A small-molecule ligand and the protein it binds are described below.
Small molecule (SMILES): O=C(NCCNC(=O)c1ccc(Cl)s1)c1ccc(-n2ccccc2=O)cc1

Sequence of chain 1.A:
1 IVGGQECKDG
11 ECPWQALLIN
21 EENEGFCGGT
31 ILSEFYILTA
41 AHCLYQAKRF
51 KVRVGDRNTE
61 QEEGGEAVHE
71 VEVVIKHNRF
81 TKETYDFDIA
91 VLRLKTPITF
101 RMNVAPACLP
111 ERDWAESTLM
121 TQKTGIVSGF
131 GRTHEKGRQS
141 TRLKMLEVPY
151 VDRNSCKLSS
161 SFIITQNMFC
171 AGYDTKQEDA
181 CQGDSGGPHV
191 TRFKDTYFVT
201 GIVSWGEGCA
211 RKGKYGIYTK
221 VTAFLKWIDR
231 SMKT

Binding-site contacts:
Ligand atom C2 contacts residue SER204 of chain 1.A at 3.9 Å.
Ligand atom N8 contacts residue GLN182 of chain 1.A at 3.9 Å.
Ligand atom C24 contacts residue GLU83 of chain 1.A at 3.4 Å.
Ligand atom C21 contacts residue TRP205 of chain 1.A at 3.6 Å (hydrophobic).
Ligand atom N8 contacts residue CYS209 of chain 1.A at 3.2 Å (h-bond).
Ligand atom C15 contacts residue TRP205 of chain 1.A at 3.9 Å (hydrophobic).
Ligand atom C12 contacts residue GLY206 of chain 1.A at 3.8 Å.
Ligand atom CL27 contacts residue VAL203 of chain 1.A at 4.0 Å.
Ligand atom N8 contacts residue GLY206 of chain 1.A at 3.7 Å.
Ligand atom C19 contacts residue GLY206 of chain 1.A at 3.5 Å.
Ligand atom C4 contacts residue GLY206 of chain 1.A at 3.7 Å.
Ligand atom C9 contacts residue CYS209 of chain 1.A at 3.8 Å (hydrophobic).
Ligand atom C6 contacts residue GLN182 of chain 1.A at 4.0 Å.
Ligand atom C23 contacts residue THR84 of chain 1.A at 3.5 Å.
Ligand atom C1 contacts residue ALA180 of chain 1.A at 3.6 Å (hydrophobic).
Ligand atom S5 contacts residue GLY206 of chain 1.A at 3.8 Å.
Ligand atom N11 contacts residue GLY206 of chain 1.A at 2.8 Å (h-bond).
Ligand atom C24 contacts residue LYS82 of chain 1.A at 3.8 Å.
Ligand atom CL27 contacts residue GLY216 of chain 1.A at 3.6 Å.
Ligand atom CL27 contacts residue ILE217 of chain 1.A at 3.5 Å.
Ligand atom CL27 contacts residue TYR218 of chain 1.A at 3.6 Å.
Ligand atom C23 contacts residue GLU83 of chain 1.A at 3.2 Å.
Ligand atom C14 contacts residue GLY206 of chain 1.A at 4.0 Å.
Ligand atom S5 contacts residue TRP205 of chain 1.A at 3.8 Å.
Ligand atom C9 contacts residue GLN182 of chain 1.A at 4.0 Å.
Ligand atom S5 contacts residue ALA180 of chain 1.A at 3.8 Å.
Ligand atom C2 contacts residue VAL203 of chain 1.A at 3.3 Å (hydrophobic).
Ligand atom C4 contacts residue TRP205 of chain 1.A at 3.7 Å (hydrophobic).
Ligand atom C22 contacts residue THR84 of chain 1.A at 3.3 Å.
Ligand atom C16 contacts residue TYR85 of chain 1.A at 3.6 Å (hydrophobic).
Ligand atom C3 contacts residue VAL203 of chain 1.A at 4.0 Å (hydrophobic).
Ligand atom C22 contacts residue TYR85 of chain 1.A at 3.9 Å (hydrophobic).
Ligand atom C16 contacts residue TRP205 of chain 1.A at 3.9 Å (hydrophobic).
Ligand atom CL27 contacts residue ALA180 of chain 1.A at 3.6 Å.
Ligand atom C1 contacts residue TRP205 of chain 1.A at 3.3 Å (hydrophobic).
Ligand atom CL27 contacts residue TRP205 of chain 1.A at 3.6 Å.
Ligand atom N8 contacts residue GLY208 of chain 1.A at 3.2 Å (h-bond).
Ligand atom C3 contacts residue TRP205 of chain 1.A at 3.5 Å (hydrophobic).
Ligand atom C2 contacts residue TRP205 of chain 1.A at 3.5 Å (hydrophobic).
Ligand atom C10 contacts residue GLY206 of chain 1.A at 3.6 Å.